Sequence of chain 2.A:
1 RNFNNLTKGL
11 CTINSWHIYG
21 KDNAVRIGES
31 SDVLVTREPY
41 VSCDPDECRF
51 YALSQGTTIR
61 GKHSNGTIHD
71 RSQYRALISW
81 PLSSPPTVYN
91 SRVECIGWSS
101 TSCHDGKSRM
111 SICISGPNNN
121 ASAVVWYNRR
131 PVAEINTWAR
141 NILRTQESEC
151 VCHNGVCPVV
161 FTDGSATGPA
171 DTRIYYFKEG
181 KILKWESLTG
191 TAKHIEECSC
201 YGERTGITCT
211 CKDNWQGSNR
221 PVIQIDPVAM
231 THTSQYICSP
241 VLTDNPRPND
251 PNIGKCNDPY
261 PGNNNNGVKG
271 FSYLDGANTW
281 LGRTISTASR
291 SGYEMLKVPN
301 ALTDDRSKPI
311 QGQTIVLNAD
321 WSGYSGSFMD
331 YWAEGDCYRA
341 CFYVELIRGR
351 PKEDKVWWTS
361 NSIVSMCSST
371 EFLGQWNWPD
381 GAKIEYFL

Binding-site contacts:
Ligand atom O3 contacts residue ARG283 of chain 2.A at 3.0 Å (salt-bridge).
Ligand atom O3 contacts residue ASN249 of chain 2.A at 2.7 Å (h-bond).
Ligand atom O3 contacts residue ASP250 of chain 2.A at 3.1 Å (salt-bridge).
Ligand atom O7 contacts residue ASN120 of chain 3.A at 3.6 Å.
Ligand atom O3 contacts residue GLU294 of chain 2.A at 2.5 Å (salt-bridge).
Ligand atom C3 contacts residue GLU294 of chain 2.A at 3.3 Å.
Ligand atom C6 contacts residue PRO309 of chain 2.A at 3.6 Å (hydrophobic).
Ligand atom C6 contacts residue ASP250 of chain 2.A at 3.6 Å.
Ligand atom C7 contacts residue ASN120 of chain 3.A at 3.4 Å.
Ligand atom O2 contacts residue ASN249 of chain 2.A at 3.3 Å (h-bond).
Ligand atom C6 contacts residue ILE285 of chain 2.A at 3.3 Å (hydrophobic).
Ligand atom O3 contacts residue GLY312 of chain 2.A at 3.0 Å (h-bond).
Ligand atom C3 contacts residue GLY312 of chain 2.A at 3.3 Å.
Ligand atom O5 contacts residue GLN375 of chain 2.A at 3.3 Å (h-bond).
Ligand atom O6 contacts residue GLN375 of chain 2.A at 3.3 Å.
Ligand atom O4 contacts residue GLU294 of chain 2.A at 2.7 Å (salt-bridge).
Ligand atom C1 contacts residue ASN120 of chain 3.A at 1.4 Å.
Ligand atom O5 contacts residue GLY312 of chain 2.A at 3.7 Å.
Ligand atom O5 contacts residue ASN120 of chain 3.A at 2.4 Å (h-bond).
Ligand atom O2 contacts residue GLY312 of chain 2.A at 3.2 Å.
Ligand atom O6 contacts residue ASP250 of chain 2.A at 2.7 Å (salt-bridge).
Ligand atom C6 contacts residue ILE310 of chain 2.A at 3.5 Å (hydrophobic).
Ligand atom O3 contacts residue GLN311 of chain 2.A at 3.3 Å.
Ligand atom C6 contacts residue GLN311 of chain 2.A at 3.6 Å.
Ligand atom O4 contacts residue ARG283 of chain 2.A at 3.6 Å.
Ligand atom O5 contacts residue ARG283 of chain 2.A at 3.2 Å (salt-bridge).
Ligand atom O4 contacts residue THR287 of chain 2.A at 3.4 Å.
Ligand atom O6 contacts residue ILE285 of chain 2.A at 2.6 Å (h-bond).
Ligand atom N2 contacts residue ASN120 of chain 3.A at 2.8 Å (h-bond).
Ligand atom C5 contacts residue ARG283 of chain 2.A at 3.6 Å.
Ligand atom C4 contacts residue GLU294 of chain 2.A at 3.5 Å.
Ligand atom C5 contacts residue ASN120 of chain 3.A at 3.6 Å.
Ligand atom C6 contacts residue LEU373 of chain 2.A at 3.3 Å (hydrophobic).
Ligand atom O4 contacts residue ARG247 of chain 2.A at 3.1 Å (salt-bridge).
Ligand atom O5 contacts residue ASP250 of chain 2.A at 3.6 Å (salt-bridge).
Ligand atom O6 contacts residue ILE310 of chain 2.A at 3.3 Å (h-bond).
Ligand atom O5 contacts residue GLY374 of chain 2.A at 3.3 Å.
Ligand atom C5 contacts residue ILE310 of chain 2.A at 3.6 Å (hydrophobic).
Ligand atom O2 contacts residue LEU296 of chain 2.A at 3.5 Å.
Ligand atom C2 contacts residue ASN120 of chain 3.A at 2.3 Å.

A protein and the small-molecule ligand that binds it are described below.
Small molecule (SMILES): CC(=O)N[C@H]1[C@H](O[C@H]2[C@H](O)[C@@H](NC(C)=O)CO[C@@H]2CO)O[C@H](CO)[C@@H](O[C@@H]2O[C@H](CO[C@H]3O[C@H](CO[C@H]4O[C@H](CO)[C@@H](O)[C@H](O)[C@@H]4O)[C@@H](O)[C@H](O[C@H]4O[C@H](CO)[C@@H](O)[C@H](O)[C@@H]4O)[C@@H]3O)[C@@H](O)[C@H](O[C@H]3O[C@H](CO)[C@@H](O)[C@H](O)[C@@H]3O[C@H]3O[C@H](CO)[C@@H](O)[C@H](O)[C@@H]3O[C@H]3O[C@H](CO)[C@@H](O)[C@H](O)[C@@H]3O)[C@@H]2O)[C@@H]1O

Sequence of chain 3.A:
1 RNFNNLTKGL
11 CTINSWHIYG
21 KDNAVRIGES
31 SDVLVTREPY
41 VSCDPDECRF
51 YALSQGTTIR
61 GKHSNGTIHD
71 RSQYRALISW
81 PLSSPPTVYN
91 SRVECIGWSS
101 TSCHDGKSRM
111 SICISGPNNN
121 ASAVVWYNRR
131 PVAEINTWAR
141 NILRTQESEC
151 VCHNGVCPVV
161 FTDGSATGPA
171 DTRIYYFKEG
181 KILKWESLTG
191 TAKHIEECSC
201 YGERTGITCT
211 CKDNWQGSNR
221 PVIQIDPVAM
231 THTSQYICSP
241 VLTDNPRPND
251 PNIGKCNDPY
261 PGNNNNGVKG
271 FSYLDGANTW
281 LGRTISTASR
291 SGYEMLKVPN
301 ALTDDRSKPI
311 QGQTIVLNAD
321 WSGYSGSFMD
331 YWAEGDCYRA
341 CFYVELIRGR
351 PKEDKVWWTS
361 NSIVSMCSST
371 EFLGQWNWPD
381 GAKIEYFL